This protein binds this small molecule.
Small molecule (SMILES): CC(=O)N[C@@H]1[C@@H](O)[C@H](O)[C@@H](CO)O[C@H]1O

Sequence of chain 2.A:
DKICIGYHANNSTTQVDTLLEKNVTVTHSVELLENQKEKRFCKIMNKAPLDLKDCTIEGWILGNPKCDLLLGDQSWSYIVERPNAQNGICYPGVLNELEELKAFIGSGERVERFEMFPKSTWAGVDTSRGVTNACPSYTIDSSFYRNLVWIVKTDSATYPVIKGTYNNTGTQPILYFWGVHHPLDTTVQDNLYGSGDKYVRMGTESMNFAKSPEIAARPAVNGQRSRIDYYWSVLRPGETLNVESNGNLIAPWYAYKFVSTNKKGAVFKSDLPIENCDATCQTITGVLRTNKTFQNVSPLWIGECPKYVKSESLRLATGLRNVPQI

Binding-site contacts:
Ligand atom O7 contacts residue ASN167 of chain 1.A at 2.9 Å (h-bond).
Ligand atom C4 contacts residue ASN167 of chain 1.A at 4.1 Å.
Ligand atom C6 contacts residue THR169 of chain 1.A at 4.4 Å.
Ligand atom C8 contacts residue PRO219 of chain 2.A at 4.3 Å (hydrophobic).
Ligand atom C2 contacts residue ASN167 of chain 1.A at 2.5 Å.
Ligand atom C7 contacts residue THR240 of chain 1.A at 3.4 Å.
Ligand atom N2 contacts residue THR240 of chain 1.A at 3.9 Å.
Ligand atom C1 contacts residue THR240 of chain 1.A at 4.1 Å.
Ligand atom C3 contacts residue ASN167 of chain 1.A at 3.8 Å.
Ligand atom O5 contacts residue THR169 of chain 1.A at 4.0 Å.
Ligand atom C5 contacts residue ASN167 of chain 1.A at 3.6 Å.
Ligand atom C8 contacts residue THR240 of chain 1.A at 3.5 Å.
Ligand atom C7 contacts residue ASN167 of chain 1.A at 3.2 Å.
Ligand atom C1 contacts residue ASN167 of chain 1.A at 1.5 Å.
Ligand atom O7 contacts residue THR240 of chain 1.A at 3.5 Å (h-bond).
Ligand atom N2 contacts residue ASN167 of chain 1.A at 3.0 Å (h-bond).
Ligand atom O5 contacts residue ASN167 of chain 1.A at 2.3 Å (h-bond).

Sequence of chain 1.A:
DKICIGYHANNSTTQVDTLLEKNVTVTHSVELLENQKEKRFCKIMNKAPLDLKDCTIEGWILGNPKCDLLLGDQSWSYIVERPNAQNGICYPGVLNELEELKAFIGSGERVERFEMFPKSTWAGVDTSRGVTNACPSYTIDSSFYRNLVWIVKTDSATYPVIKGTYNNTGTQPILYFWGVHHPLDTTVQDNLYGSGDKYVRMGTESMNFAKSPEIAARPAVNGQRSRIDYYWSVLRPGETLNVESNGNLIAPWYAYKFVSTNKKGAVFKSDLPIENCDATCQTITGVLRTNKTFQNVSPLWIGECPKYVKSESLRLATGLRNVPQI